Sequence of chain 1.A:
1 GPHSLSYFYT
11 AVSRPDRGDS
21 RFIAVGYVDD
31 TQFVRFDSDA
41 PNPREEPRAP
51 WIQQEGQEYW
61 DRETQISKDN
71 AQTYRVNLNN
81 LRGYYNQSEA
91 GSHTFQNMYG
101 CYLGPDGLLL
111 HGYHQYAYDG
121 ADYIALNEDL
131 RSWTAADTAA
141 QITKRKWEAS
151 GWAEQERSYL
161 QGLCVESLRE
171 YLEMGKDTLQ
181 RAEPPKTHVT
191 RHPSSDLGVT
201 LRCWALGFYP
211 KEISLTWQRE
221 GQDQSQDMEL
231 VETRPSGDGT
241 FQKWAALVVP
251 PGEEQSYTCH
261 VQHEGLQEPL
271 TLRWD

Binding-site contacts:
Ligand atom OD1 contacts residue TYR9 of chain 1.A at 3.5 Å (h-bond).
Ligand atom O contacts residue TYR159 of chain 1.A at 2.6 Å (h-bond).
Ligand atom N contacts residue ASN77 of chain 1.A at 2.8 Å (h-bond).
Ligand atom CE contacts residue GLU63 of chain 1.A at 3.4 Å.
Ligand atom C contacts residue TYR7 of chain 1.A at 3.4 Å (hydrophobic).
Ligand atom O contacts residue ARG62 of chain 1.A at 2.9 Å (salt-bridge).
Ligand atom O contacts residue THR73 of chain 1.A at 2.8 Å (h-bond).
Ligand atom C contacts residue ASN77 of chain 1.A at 3.5 Å.
Ligand atom CE contacts residue GLU45 of chain 1.A at 3.4 Å.
Ligand atom O contacts residue TRP147 of chain 1.A at 3.3 Å (h-bond).
Ligand atom CG contacts residue TYR7 of chain 1.A at 3.3 Å (hydrophobic).
Ligand atom O contacts residue ILE66 of chain 1.A at 3.3 Å.
Ligand atom N contacts residue GLU63 of chain 1.A at 2.9 Å (salt-bridge).
Ligand atom N contacts residue SER167 of chain 1.A at 3.1 Å (h-bond).
Ligand atom N contacts residue TYR99 of chain 1.A at 3.1 Å (h-bond).
Ligand atom ND2 contacts residue TYR99 of chain 1.A at 3.4 Å.
Ligand atom CE contacts residue SER67 of chain 1.A at 3.3 Å.
Ligand atom CB contacts residue TYR99 of chain 1.A at 3.3 Å (hydrophobic).
Ligand atom CG2 contacts residue SER150 of chain 1.A at 3.5 Å.
Ligand atom O contacts residue TRP147 of chain 1.A at 3.0 Å (h-bond).
Ligand atom N contacts residue TYR7 of chain 1.A at 2.9 Å (h-bond).
Ligand atom OE1 contacts residue ASN97 of chain 1.A at 3.0 Å (h-bond).
Ligand atom O contacts residue ASN80 of chain 1.A at 2.9 Å (h-bond).
Ligand atom OE1 contacts residue TYR9 of chain 1.A at 3.4 Å.
Ligand atom CB contacts residue ASN77 of chain 1.A at 3.4 Å.
Ligand atom CG contacts residue TYR171 of chain 1.A at 3.4 Å (hydrophobic).
Ligand atom CA contacts residue TYR171 of chain 1.A at 3.5 Å (hydrophobic).
Ligand atom NE2 contacts residue TYR74 of chain 1.A at 2.6 Å (h-bond).
Ligand atom N contacts residue TYR171 of chain 1.A at 2.6 Å (h-bond).
Ligand atom CB contacts residue GLU156 of chain 1.A at 3.4 Å.
Ligand atom CA contacts residue TYR99 of chain 1.A at 3.4 Å (hydrophobic).
Ligand atom C contacts residue TYR84 of chain 1.A at 3.4 Å (hydrophobic).
Ligand atom OD1 contacts residue TYR99 of chain 1.A at 3.0 Å (h-bond).
Ligand atom CA contacts residue TYR7 of chain 1.A at 3.3 Å (hydrophobic).
Ligand atom ND2 contacts residue GLU156 of chain 1.A at 3.0 Å (salt-bridge).
Ligand atom CA contacts residue ASN77 of chain 1.A at 3.1 Å.
Ligand atom CG contacts residue TYR99 of chain 1.A at 3.2 Å (hydrophobic).
Ligand atom ND2 contacts residue HIS114 of chain 1.A at 3.4 Å.
Ligand atom OXT contacts residue THR143 of chain 1.A at 2.6 Å (h-bond).
Ligand atom OXT contacts residue TYR84 of chain 1.A at 2.6 Å (h-bond).

A small-molecule ligand and the protein it binds are described below.
Small molecule (SMILES): CSCC[C@H](NC(=O)[C@@H](N)CCCCN)C(=O)N[C@@H](CC(N)=O)C(=O)N[C@H](C(=O)N[C@@H](CCC(N)=O)C(=O)N[C@@H](Cc1ccccc1)C(=O)N[C@H](C(=O)N[C@@H](C)C(=O)N[C@H](C(=O)O)C(C)C)[C@@H](C)O)[C@@H](C)O